Binding-site contacts:
Ligand atom O1S contacts residue LYS215 of chain 4.A at 3.9 Å.
Ligand atom O3S contacts residue ARG224 of chain 4.A at 3.8 Å.
Ligand atom O1S contacts residue TRP374 of chain 4.A at 4.0 Å.
Ligand atom S1 contacts residue GLY222 of chain 4.A at 3.8 Å.
Ligand atom C2 contacts residue TRP374 of chain 4.A at 4.0 Å (hydrophobic).
Ligand atom C3 contacts residue ASP229 of chain 4.A at 4.4 Å.
Ligand atom O1S contacts residue PHE223 of chain 4.A at 3.2 Å.
Ligand atom S1 contacts residue ARG224 of chain 4.A at 4.0 Å.
Ligand atom O2S contacts residue LYS215 of chain 4.A at 3.1 Å (salt-bridge).
Ligand atom C1 contacts residue ARG224 of chain 4.A at 4.1 Å.
Ligand atom O1S contacts residue GLY222 of chain 4.A at 3.0 Å (h-bond).
Ligand atom O1S contacts residue ARG224 of chain 4.A at 2.9 Å (salt-bridge).
Ligand atom C3 contacts residue TRP374 of chain 4.A at 4.0 Å (hydrophobic).
Ligand atom O2S contacts residue GLY222 of chain 4.A at 3.4 Å (h-bond).
Ligand atom C2 contacts residue ARG224 of chain 4.A at 4.0 Å.
Ligand atom S1 contacts residue TRP374 of chain 4.A at 4.4 Å.
Ligand atom C1 contacts residue TRP374 of chain 4.A at 3.3 Å (hydrophobic).
Ligand atom N1 contacts residue TRP374 of chain 4.A at 3.5 Å.
Ligand atom S1 contacts residue LYS215 of chain 4.A at 4.1 Å.

Sequence of chain 4.A:
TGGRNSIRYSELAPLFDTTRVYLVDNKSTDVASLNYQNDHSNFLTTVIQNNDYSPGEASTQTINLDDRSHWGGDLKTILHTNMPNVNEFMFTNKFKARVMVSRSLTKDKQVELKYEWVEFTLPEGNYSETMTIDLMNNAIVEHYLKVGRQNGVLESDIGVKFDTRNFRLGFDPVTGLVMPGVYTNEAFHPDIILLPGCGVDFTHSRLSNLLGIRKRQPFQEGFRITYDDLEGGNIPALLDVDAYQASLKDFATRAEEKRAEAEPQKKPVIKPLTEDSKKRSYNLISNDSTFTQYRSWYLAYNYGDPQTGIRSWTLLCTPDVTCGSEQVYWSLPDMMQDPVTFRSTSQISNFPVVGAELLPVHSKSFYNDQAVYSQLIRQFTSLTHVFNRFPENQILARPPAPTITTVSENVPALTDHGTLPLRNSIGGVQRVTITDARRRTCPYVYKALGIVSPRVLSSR

A small-molecule ligand and the protein it binds are described below.
Small molecule (SMILES): CCCCCCCCCCCC[N+](C)(C)CCCS(=O)(=O)O